Binding-site contacts:
Ligand atom CD2 contacts residue ILE86 of chain 1.A at 3.6 Å (hydrophobic).
Ligand atom C contacts residue GLU264 of chain 1.A at 3.6 Å.
Ligand atom N contacts residue GLU264 of chain 1.A at 2.7 Å (salt-bridge).
Ligand atom CD contacts residue GLU264 of chain 1.A at 3.0 Å.
Ligand atom CA contacts residue GLU264 of chain 1.A at 3.6 Å.
Ligand atom CB contacts residue GLU264 of chain 1.A at 3.2 Å.
Ligand atom N contacts residue GLU264 of chain 1.A at 3.2 Å (salt-bridge).
Ligand atom CG contacts residue LEU107 of chain 1.A at 3.8 Å (hydrophobic).
Ligand atom CD1 contacts residue LEU107 of chain 1.A at 3.7 Å (hydrophobic).
Ligand atom CD1 contacts residue ILE104 of chain 1.A at 3.6 Å (hydrophobic).
Ligand atom CA contacts residue GLU264 of chain 1.A at 3.6 Å.
Ligand atom CG contacts residue GLU264 of chain 1.A at 3.8 Å.
Ligand atom CB contacts residue GLU264 of chain 1.A at 3.7 Å.
Ligand atom C contacts residue LYS90 of chain 1.A at 3.6 Å.
Ligand atom CA contacts residue GLU264 of chain 1.A at 3.7 Å.
Ligand atom O contacts residue GLU264 of chain 1.A at 3.6 Å.
Ligand atom CD1 contacts residue GLN103 of chain 1.A at 3.5 Å.
Ligand atom CE1 contacts residue LYS108 of chain 1.A at 3.6 Å.
Ligand atom CD2 contacts residue LEU107 of chain 1.A at 3.3 Å (hydrophobic).
Ligand atom CD2 contacts residue ILE104 of chain 1.A at 3.7 Å (hydrophobic).
Ligand atom CG contacts residue ILE104 of chain 1.A at 3.3 Å (hydrophobic).
Ligand atom CD2 contacts residue GLU264 of chain 1.A at 3.5 Å.
Ligand atom CA contacts residue LYS90 of chain 1.A at 3.5 Å.
Ligand atom C contacts residue GLU264 of chain 1.A at 3.7 Å.
Ligand atom CE contacts residue SER100 of chain 1.A at 3.0 Å.
Ligand atom N contacts residue GLU264 of chain 1.A at 2.8 Å (salt-bridge).
Ligand atom CD2 contacts residue LYS90 of chain 1.A at 3.6 Å.
Ligand atom SD contacts residue PRO260 of chain 1.A at 3.8 Å.
Ligand atom CD2 contacts residue LYS108 of chain 1.A at 3.7 Å.
Ligand atom NE2 contacts residue LYS108 of chain 1.A at 2.9 Å.
Ligand atom CD2 contacts residue LYS108 of chain 1.A at 3.4 Å.
Ligand atom O contacts residue ILE86 of chain 1.A at 3.8 Å.
Ligand atom CB contacts residue GLU264 of chain 1.A at 3.4 Å.
Ligand atom CA contacts residue GLU264 of chain 1.A at 3.5 Å.
Ligand atom C contacts residue GLU264 of chain 1.A at 3.5 Å.
Ligand atom CD1 contacts residue ILE86 of chain 1.A at 3.4 Å (hydrophobic).
Ligand atom CB contacts residue GLU264 of chain 1.A at 3.6 Å.
Ligand atom ND1 contacts residue ILE104 of chain 1.A at 3.7 Å.
Ligand atom CE contacts residue PRO260 of chain 1.A at 3.6 Å (hydrophobic).
Ligand atom O contacts residue LYS90 of chain 1.A at 2.9 Å (salt-bridge).

Sequence of chain 1.A:
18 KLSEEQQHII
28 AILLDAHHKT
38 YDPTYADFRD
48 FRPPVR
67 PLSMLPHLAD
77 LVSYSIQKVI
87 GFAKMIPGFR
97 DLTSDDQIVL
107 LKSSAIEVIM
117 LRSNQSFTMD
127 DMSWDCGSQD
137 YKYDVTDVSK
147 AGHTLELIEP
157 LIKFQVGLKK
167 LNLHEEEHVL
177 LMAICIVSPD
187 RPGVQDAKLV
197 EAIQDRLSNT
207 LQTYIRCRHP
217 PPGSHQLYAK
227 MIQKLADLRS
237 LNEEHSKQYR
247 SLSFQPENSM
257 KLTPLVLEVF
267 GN

A protein and the small-molecule ligand that binds it are described below.
Small molecule (SMILES): CSCC[C@H](NC(=O)[C@H](CC(C)C)NC(=O)[C@H](CCSC)NC(=O)[C@@H]1CCCN1C(=O)[C@H](CC1=NC=NC1)NC(=O)[C@H](CC(N)=O)NC(=O)[C@@H](N)CCCCN)C(=O)N[C@@H](CC(N)=O)C(=O)N[C@@H](CC(C)C)C(=O)N[C@@H](CC(C)C)C(=O)N[C@H](C=O)CCCCN